Sequence of chain 1.C:
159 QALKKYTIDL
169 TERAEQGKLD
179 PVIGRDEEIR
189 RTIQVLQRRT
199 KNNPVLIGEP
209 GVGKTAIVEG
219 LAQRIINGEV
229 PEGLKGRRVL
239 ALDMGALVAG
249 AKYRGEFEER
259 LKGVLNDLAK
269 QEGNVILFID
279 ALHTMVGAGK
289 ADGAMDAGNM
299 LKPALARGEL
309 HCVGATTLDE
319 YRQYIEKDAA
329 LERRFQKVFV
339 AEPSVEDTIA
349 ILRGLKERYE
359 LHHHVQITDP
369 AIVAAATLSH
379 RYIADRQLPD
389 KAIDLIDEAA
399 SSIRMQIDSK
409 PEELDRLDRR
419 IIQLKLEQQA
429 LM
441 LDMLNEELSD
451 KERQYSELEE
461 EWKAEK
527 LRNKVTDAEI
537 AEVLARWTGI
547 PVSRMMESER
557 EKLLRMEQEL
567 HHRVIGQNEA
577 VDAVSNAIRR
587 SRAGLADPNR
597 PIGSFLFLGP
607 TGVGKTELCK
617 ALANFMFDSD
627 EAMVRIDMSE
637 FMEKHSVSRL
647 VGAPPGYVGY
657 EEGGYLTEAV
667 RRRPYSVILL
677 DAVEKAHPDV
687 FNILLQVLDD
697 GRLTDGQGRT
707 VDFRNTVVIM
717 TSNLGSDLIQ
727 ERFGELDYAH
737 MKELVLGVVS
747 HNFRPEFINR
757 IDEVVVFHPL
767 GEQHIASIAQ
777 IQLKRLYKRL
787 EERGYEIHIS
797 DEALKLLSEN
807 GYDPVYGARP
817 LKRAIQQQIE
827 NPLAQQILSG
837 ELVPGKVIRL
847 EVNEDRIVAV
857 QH

This protein binds this small molecule.
Small molecule (SMILES): Nc1ncnc2c1ncn2[C@@H]1O[C@H](COP(=O)(O)OP(=O)(O)OP(O)(O)=S)[C@@H](O)[C@H]1O

Sequence of chain 1.B:
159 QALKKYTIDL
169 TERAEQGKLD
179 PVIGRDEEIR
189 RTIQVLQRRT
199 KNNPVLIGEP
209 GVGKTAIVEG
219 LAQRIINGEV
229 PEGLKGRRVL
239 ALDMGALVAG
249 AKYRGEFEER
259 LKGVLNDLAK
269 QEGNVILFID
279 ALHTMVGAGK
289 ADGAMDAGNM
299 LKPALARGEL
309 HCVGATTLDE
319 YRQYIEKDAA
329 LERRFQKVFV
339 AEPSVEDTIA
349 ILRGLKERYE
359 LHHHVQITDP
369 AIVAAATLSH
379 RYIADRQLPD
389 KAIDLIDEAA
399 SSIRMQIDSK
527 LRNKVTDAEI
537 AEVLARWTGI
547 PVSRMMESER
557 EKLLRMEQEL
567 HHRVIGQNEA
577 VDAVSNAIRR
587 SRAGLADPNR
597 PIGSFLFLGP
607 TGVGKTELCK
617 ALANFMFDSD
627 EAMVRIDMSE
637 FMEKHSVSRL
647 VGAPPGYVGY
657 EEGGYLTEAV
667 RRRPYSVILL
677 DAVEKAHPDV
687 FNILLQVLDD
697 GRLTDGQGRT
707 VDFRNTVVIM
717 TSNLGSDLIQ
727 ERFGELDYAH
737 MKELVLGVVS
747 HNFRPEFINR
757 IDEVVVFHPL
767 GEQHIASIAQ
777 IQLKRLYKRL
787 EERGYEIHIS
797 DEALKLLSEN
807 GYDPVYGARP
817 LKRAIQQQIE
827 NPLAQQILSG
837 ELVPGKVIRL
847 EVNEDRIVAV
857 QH

Binding-site contacts:
Ligand atom N6 contacts residue ILE349 of chain 1.C at 3.7 Å.
Ligand atom O3A contacts residue GLY211 of chain 1.C at 3.7 Å.
Ligand atom O2G contacts residue THR213 of chain 1.C at 3.8 Å.
Ligand atom O2B contacts residue THR213 of chain 1.C at 3.3 Å (h-bond).
Ligand atom C5' contacts residue ARG331 of chain 1.B at 3.6 Å.
Ligand atom N6 contacts residue ARG183 of chain 1.C at 3.5 Å.
Ligand atom O3B contacts residue LYS212 of chain 1.C at 2.4 Å (salt-bridge).
Ligand atom PB contacts residue LYS212 of chain 1.C at 3.4 Å.
Ligand atom N1 contacts residue ILE181 of chain 1.C at 3.1 Å (h-bond).
Ligand atom O1B contacts residue THR213 of chain 1.C at 3.2 Å (h-bond).
Ligand atom N7 contacts residue GLY211 of chain 1.C at 3.5 Å.
Ligand atom O2A contacts residue ALA214 of chain 1.C at 3.3 Å (h-bond).
Ligand atom C8 contacts residue PRO387 of chain 1.C at 3.6 Å (hydrophobic).
Ligand atom C2 contacts residue ILE349 of chain 1.C at 3.6 Å (hydrophobic).
Ligand atom O2B contacts residue LYS212 of chain 1.C at 2.4 Å (salt-bridge).
Ligand atom O3B contacts residue GLY209 of chain 1.C at 3.6 Å (h-bond).
Ligand atom S1G contacts residue ARG331 of chain 1.B at 2.7 Å (salt-bridge).
Ligand atom C6 contacts residue ILE349 of chain 1.C at 3.8 Å (hydrophobic).
Ligand atom C2 contacts residue PRO179 of chain 1.C at 3.3 Å (hydrophobic).
Ligand atom O2B contacts residue GLY211 of chain 1.C at 3.2 Å.
Ligand atom S1G contacts residue ARG332 of chain 1.B at 3.0 Å (salt-bridge).
Ligand atom N3 contacts residue ILE349 of chain 1.C at 3.6 Å.
Ligand atom C8 contacts residue GLY211 of chain 1.C at 3.7 Å.
Ligand atom O3A contacts residue GLY209 of chain 1.C at 3.9 Å.
Ligand atom O3G contacts residue THR315 of chain 1.C at 3.5 Å (h-bond).
Ligand atom N1 contacts residue VAL180 of chain 1.C at 3.7 Å.
Ligand atom N1 contacts residue ILE349 of chain 1.C at 3.8 Å.
Ligand atom C1' contacts residue ILE391 of chain 1.C at 3.7 Å (hydrophobic).
Ligand atom N6 contacts residue ILE181 of chain 1.C at 3.2 Å (h-bond).
Ligand atom O2A contacts residue GLY211 of chain 1.C at 3.2 Å.
Ligand atom PG contacts residue LYS212 of chain 1.C at 3.3 Å.
Ligand atom O4' contacts residue ILE391 of chain 1.C at 3.5 Å.
Ligand atom O2A contacts residue LYS212 of chain 1.C at 3.4 Å (salt-bridge).
Ligand atom C6 contacts residue ILE181 of chain 1.C at 3.9 Å (hydrophobic).
Ligand atom C5' contacts residue ASP388 of chain 1.C at 3.8 Å.
Ligand atom C2 contacts residue VAL180 of chain 1.C at 3.8 Å (hydrophobic).
Ligand atom O3G contacts residue LYS212 of chain 1.C at 3.2 Å (salt-bridge).
Ligand atom O2A contacts residue THR213 of chain 1.C at 3.6 Å (h-bond).
Ligand atom N3 contacts residue LEU353 of chain 1.C at 3.5 Å.
Ligand atom C2 contacts residue ILE181 of chain 1.C at 3.8 Å (hydrophobic).